A small-molecule ligand and the protein it binds are described below.
Small molecule (SMILES): CC(=O)N[C@@H]1[C@@H](O)[C@H](O)[C@@H](CO)O[C@H]1O

Binding-site contacts:
Ligand atom N2 contacts residue ASN17 of chain 1.A at 2.8 Å (h-bond).
Ligand atom O6 contacts residue LYS9 of chain 1.A at 4.0 Å.
Ligand atom C3 contacts residue ASN17 of chain 1.A at 3.8 Å.
Ligand atom C2 contacts residue ASN17 of chain 1.A at 2.4 Å.
Ligand atom C8 contacts residue GLY15 of chain 1.A at 3.9 Å.
Ligand atom C7 contacts residue GLY15 of chain 1.A at 4.3 Å.
Ligand atom C6 contacts residue LEU123 of chain 1.A at 3.9 Å (hydrophobic).
Ligand atom O5 contacts residue LYS9 of chain 1.A at 3.8 Å.
Ligand atom C8 contacts residue THR35 of chain 1.A at 4.4 Å.
Ligand atom C7 contacts residue ASN17 of chain 1.A at 3.5 Å.
Ligand atom C1 contacts residue ASN17 of chain 1.A at 1.5 Å.
Ligand atom C7 contacts residue THR34 of chain 1.A at 4.3 Å.
Ligand atom C4 contacts residue ASN17 of chain 1.A at 4.3 Å.
Ligand atom O5 contacts residue LEU123 of chain 1.A at 3.5 Å.
Ligand atom C8 contacts residue ALA36 of chain 1.A at 4.1 Å (hydrophobic).
Ligand atom O7 contacts residue THR34 of chain 1.A at 4.0 Å.
Ligand atom O5 contacts residue ASN17 of chain 1.A at 2.5 Å (h-bond).
Ligand atom C1 contacts residue LYS9 of chain 1.A at 4.5 Å.
Ligand atom C1 contacts residue LEU123 of chain 1.A at 4.2 Å (hydrophobic).
Ligand atom O6 contacts residue LEU123 of chain 1.A at 4.2 Å.
Ligand atom N2 contacts residue GLY15 of chain 1.A at 3.8 Å.
Ligand atom C8 contacts residue THR34 of chain 1.A at 4.1 Å.
Ligand atom O7 contacts residue ASN17 of chain 1.A at 3.9 Å.
Ligand atom C5 contacts residue ASN17 of chain 1.A at 3.8 Å.
Ligand atom C5 contacts residue LEU123 of chain 1.A at 4.3 Å (hydrophobic).

Sequence of chain 1.A:
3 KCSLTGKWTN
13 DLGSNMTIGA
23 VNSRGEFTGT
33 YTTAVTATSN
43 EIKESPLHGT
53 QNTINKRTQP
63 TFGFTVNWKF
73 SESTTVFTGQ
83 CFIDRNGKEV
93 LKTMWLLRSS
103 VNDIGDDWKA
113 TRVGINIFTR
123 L